Binding-site contacts:
Ligand atom C5 contacts residue ASP105 of chain 1.B at 3.9 Å.
Ligand atom O1 contacts residue ARG32 of chain 1.B at 3.0 Å (salt-bridge).
Ligand atom O1 contacts residue ARG106 of chain 1.B at 3.5 Å (salt-bridge).
Ligand atom O5 contacts residue ARG106 of chain 1.B at 3.5 Å (salt-bridge).
Ligand atom C2 contacts residue PHE187 of chain 1.B at 4.1 Å (hydrophobic).
Ligand atom C2 contacts residue ASP241 of chain 1.B at 3.9 Å.
Ligand atom O3 contacts residue ASP241 of chain 1.B at 2.9 Å (salt-bridge).
Ligand atom C3 contacts residue TRP31 of chain 1.B at 4.0 Å (hydrophobic).
Ligand atom C4 contacts residue ARG106 of chain 1.B at 3.8 Å.
Ligand atom O2 contacts residue ASP241 of chain 1.B at 2.8 Å (salt-bridge).
Ligand atom O1 contacts residue SER29 of chain 1.B at 3.4 Å (h-bond).
Ligand atom O5 contacts residue ASP105 of chain 1.B at 2.8 Å (salt-bridge).
Ligand atom C1 contacts residue GLU28 of chain 1.B at 3.9 Å.
Ligand atom O5 contacts residue PRO159 of chain 1.B at 4.0 Å.
Ligand atom C2 contacts residue ASN213 of chain 1.B at 4.0 Å.
Ligand atom C1 contacts residue ARG32 of chain 1.B at 3.0 Å.
Ligand atom C6 contacts residue ASP105 of chain 1.B at 3.8 Å.
Ligand atom C5 contacts residue TRP31 of chain 1.B at 3.9 Å (hydrophobic).
Ligand atom C3 contacts residue ARG163 of chain 1.B at 4.1 Å.
Ligand atom C6 contacts residue ARG163 of chain 1.B at 3.6 Å.
Ligand atom O2 contacts residue SER29 of chain 1.B at 3.0 Å (h-bond).
Ligand atom C6 contacts residue PHE124 of chain 1.B at 3.6 Å (hydrophobic).
Ligand atom O6 contacts residue ASP105 of chain 1.B at 3.0 Å (salt-bridge).
Ligand atom C6 contacts residue CYS261 of chain 1.B at 3.6 Å (hydrophobic).
Ligand atom O2 contacts residue ASN213 of chain 1.B at 2.8 Å (h-bond).
Ligand atom O1 contacts residue GLU28 of chain 1.B at 2.7 Å (salt-bridge).
Ligand atom C3 contacts residue ASP241 of chain 1.B at 3.7 Å.
Ligand atom O6 contacts residue TRP31 of chain 1.B at 3.8 Å.
Ligand atom O6 contacts residue CYS261 of chain 1.B at 3.7 Å.
Ligand atom C1 contacts residue ARG106 of chain 1.B at 3.8 Å.
Ligand atom O5 contacts residue ARG32 of chain 1.B at 3.8 Å.
Ligand atom C6 contacts residue TRP31 of chain 1.B at 4.0 Å (hydrophobic).
Ligand atom O3 contacts residue ARG163 of chain 1.B at 2.8 Å (salt-bridge).
Ligand atom O2 contacts residue TRP31 of chain 1.B at 3.6 Å.
Ligand atom O4 contacts residue ARG106 of chain 1.B at 3.1 Å (salt-bridge).
Ligand atom C1 contacts residue SER29 of chain 1.B at 3.5 Å.
Ligand atom O4 contacts residue ARG32 of chain 1.B at 2.8 Å (salt-bridge).
Ligand atom C2 contacts residue SER29 of chain 1.B at 3.8 Å.
Ligand atom O6 contacts residue PHE124 of chain 1.B at 3.1 Å.
Ligand atom O1 contacts residue PHE187 of chain 1.B at 4.0 Å.

The small molecule below binds the protein below.
Small molecule (SMILES): OCC(O)[C@@H]1O[C@@H](O)C(O)C1O

Sequence of chain 1.B:
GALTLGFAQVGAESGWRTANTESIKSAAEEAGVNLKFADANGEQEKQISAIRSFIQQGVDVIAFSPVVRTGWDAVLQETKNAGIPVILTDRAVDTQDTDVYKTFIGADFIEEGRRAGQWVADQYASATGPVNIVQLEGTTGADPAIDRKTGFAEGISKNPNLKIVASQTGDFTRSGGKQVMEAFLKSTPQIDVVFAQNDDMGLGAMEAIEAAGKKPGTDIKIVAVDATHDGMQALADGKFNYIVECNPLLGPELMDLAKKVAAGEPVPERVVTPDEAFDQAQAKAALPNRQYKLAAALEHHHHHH